Binding-site contacts:
Ligand atom O6 contacts residue TYR769 of chain 1.C at 2.9 Å.
Ligand atom C6 contacts residue TYR769 of chain 1.C at 3.4 Å (hydrophobic).
Ligand atom O4 contacts residue ASP689 of chain 1.C at 2.8 Å (salt-bridge).
Ligand atom O5 contacts residue TRP837 of chain 1.C at 3.4 Å.
Ligand atom O2 contacts residue TRP837 of chain 1.C at 3.7 Å.
Ligand atom C1 contacts residue TRP837 of chain 1.C at 3.5 Å (hydrophobic).
Ligand atom O6 contacts residue SER229 of chain 1.C at 3.6 Å.
Ligand atom O4 contacts residue VAL542 of chain 1.C at 3.5 Å (h-bond).
Ligand atom C5 contacts residue PHE226 of chain 1.C at 3.5 Å (hydrophobic).
Ligand atom C3 contacts residue TRP731 of chain 1.C at 3.6 Å (hydrophobic).
Ligand atom C5 contacts residue ASN522 of chain 1.C at 3.6 Å.
Ligand atom C5 contacts residue TRP731 of chain 1.C at 3.8 Å (hydrophobic).
Ligand atom C3 contacts residue PHE525 of chain 1.C at 3.7 Å (hydrophobic).
Ligand atom C6 contacts residue THR687 of chain 1.C at 3.4 Å.
Ligand atom O4 contacts residue TRP837 of chain 1.C at 3.0 Å.
Ligand atom O3 contacts residue VAL542 of chain 1.C at 2.7 Å (h-bond).
Ligand atom C2 contacts residue TRP837 of chain 1.C at 3.5 Å (hydrophobic).
Ligand atom O6 contacts residue TRP731 of chain 1.C at 3.4 Å.
Ligand atom O2 contacts residue TRP731 of chain 1.C at 3.7 Å.
Ligand atom C2 contacts residue SER229 of chain 1.C at 3.7 Å.
Ligand atom O3 contacts residue SER229 of chain 1.C at 3.6 Å.
Ligand atom C6 contacts residue TRP837 of chain 1.C at 3.7 Å (hydrophobic).
Ligand atom C6 contacts residue TRP731 of chain 1.C at 3.3 Å (hydrophobic).
Ligand atom C6 contacts residue PHE226 of chain 1.C at 2.8 Å (hydrophobic).
Ligand atom O2 contacts residue GLU834 of chain 1.C at 3.7 Å.
Ligand atom C4 contacts residue TRP837 of chain 1.C at 3.6 Å (hydrophobic).
Ligand atom C6 contacts residue ASN522 of chain 1.C at 3.2 Å.
Ligand atom C3 contacts residue VAL542 of chain 1.C at 3.8 Å (hydrophobic).
Ligand atom O2 contacts residue ASN833 of chain 1.C at 3.1 Å (h-bond).
Ligand atom O3 contacts residue ASN833 of chain 1.C at 3.4 Å (h-bond).
Ligand atom O4 contacts residue TRP731 of chain 1.C at 3.5 Å (h-bond).
Ligand atom O3 contacts residue TRP837 of chain 1.C at 3.4 Å.
Ligand atom O2 contacts residue GLN507 of chain 1.C at 3.2 Å (h-bond).
Ligand atom O6 contacts residue PHE226 of chain 1.C at 2.9 Å (h-bond).
Ligand atom C3 contacts residue TRP837 of chain 1.C at 3.7 Å (hydrophobic).
Ligand atom O4 contacts residue THR687 of chain 1.C at 3.7 Å.
Ligand atom O2 contacts residue SER229 of chain 1.C at 2.5 Å (h-bond).
Ligand atom C6 contacts residue ILE690 of chain 1.C at 3.5 Å (hydrophobic).
Ligand atom C4 contacts residue ASP689 of chain 1.C at 3.6 Å.
Ligand atom O6 contacts residue ASN522 of chain 1.C at 2.6 Å (h-bond).

Sequence of chain 1.C:
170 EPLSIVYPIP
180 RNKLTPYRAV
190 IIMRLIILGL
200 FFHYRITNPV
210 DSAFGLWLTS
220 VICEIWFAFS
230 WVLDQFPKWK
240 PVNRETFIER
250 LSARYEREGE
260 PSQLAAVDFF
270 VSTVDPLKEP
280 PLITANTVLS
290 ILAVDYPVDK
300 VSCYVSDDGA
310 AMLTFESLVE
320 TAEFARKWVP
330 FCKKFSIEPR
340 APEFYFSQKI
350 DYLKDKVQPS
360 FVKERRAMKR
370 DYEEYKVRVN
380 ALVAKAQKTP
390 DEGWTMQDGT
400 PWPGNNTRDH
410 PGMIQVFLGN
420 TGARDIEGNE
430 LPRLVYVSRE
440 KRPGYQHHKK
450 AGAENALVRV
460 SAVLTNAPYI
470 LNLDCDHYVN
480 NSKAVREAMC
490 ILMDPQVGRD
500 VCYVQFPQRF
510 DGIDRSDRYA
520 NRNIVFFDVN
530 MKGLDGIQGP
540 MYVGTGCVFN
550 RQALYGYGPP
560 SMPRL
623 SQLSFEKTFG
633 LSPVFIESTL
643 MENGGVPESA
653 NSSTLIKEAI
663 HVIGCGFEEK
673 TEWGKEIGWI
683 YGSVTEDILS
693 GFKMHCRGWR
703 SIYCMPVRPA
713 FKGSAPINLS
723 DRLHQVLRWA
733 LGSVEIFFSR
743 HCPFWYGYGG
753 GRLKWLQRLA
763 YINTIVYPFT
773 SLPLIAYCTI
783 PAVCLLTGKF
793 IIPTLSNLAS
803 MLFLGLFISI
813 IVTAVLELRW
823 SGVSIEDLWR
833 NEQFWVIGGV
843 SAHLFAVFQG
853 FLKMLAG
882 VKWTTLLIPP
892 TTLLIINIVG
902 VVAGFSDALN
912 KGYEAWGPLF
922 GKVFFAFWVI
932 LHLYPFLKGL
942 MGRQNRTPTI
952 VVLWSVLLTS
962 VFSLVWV

A protein and the small-molecule ligand that binds it are described below.
Small molecule (SMILES): OC[C@H]1O[C@@H](O[C@H]2[C@H](O)[C@@H](O)[C@H](O[C@H]3[C@H](O)[C@@H](O)[C@H](O[C@H]4[C@H](O)[C@@H](O)[C@H](O[C@H]5[C@H](O)[C@@H](O)[C@H](O)O[C@@H]5CO)O[C@@H]4CO)O[C@@H]3CO)O[C@@H]2CO)[C@H](O)[C@@H](O)[C@@H]1O